Sequence of chain 1.C:
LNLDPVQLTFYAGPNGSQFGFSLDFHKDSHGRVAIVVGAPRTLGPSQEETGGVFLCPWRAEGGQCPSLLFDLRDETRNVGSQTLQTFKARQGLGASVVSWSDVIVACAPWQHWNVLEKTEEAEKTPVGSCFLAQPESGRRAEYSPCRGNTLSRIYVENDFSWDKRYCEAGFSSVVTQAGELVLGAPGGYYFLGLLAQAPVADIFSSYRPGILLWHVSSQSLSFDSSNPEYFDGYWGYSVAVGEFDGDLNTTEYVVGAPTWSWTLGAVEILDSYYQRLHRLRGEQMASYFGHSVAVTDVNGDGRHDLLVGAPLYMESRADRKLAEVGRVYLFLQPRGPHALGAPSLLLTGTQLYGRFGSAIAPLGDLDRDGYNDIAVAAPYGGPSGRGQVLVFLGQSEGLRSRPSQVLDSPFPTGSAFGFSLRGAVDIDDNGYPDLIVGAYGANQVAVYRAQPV

Sequence of chain 1.D:
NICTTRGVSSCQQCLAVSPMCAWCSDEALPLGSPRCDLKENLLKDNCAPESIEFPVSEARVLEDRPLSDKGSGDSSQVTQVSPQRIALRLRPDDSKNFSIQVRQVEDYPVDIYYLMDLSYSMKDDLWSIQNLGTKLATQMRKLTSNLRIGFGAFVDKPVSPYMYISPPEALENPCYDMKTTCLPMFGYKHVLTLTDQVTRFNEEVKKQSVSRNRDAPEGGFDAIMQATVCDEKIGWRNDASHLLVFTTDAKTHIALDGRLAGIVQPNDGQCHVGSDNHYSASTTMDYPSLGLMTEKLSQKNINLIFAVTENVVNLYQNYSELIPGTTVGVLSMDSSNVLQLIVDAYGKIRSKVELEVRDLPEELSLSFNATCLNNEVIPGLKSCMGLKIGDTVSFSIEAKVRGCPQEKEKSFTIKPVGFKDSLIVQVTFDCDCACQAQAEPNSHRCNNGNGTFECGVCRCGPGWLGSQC

Binding-site contacts:
Ligand atom O7 contacts residue TRP262 of chain 1.C at 4.2 Å.
Ligand atom C5 contacts residue ASN320 of chain 1.D at 3.6 Å.
Ligand atom C7 contacts residue ASN320 of chain 1.D at 3.2 Å.
Ligand atom C6 contacts residue ARG281 of chain 1.C at 3.6 Å.
Ligand atom C4 contacts residue ASN320 of chain 1.D at 4.2 Å.
Ligand atom C7 contacts residue ASN316 of chain 1.D at 4.1 Å.
Ligand atom O7 contacts residue MET285 of chain 1.C at 4.3 Å.
Ligand atom C8 contacts residue ASN320 of chain 1.D at 4.3 Å.
Ligand atom C3 contacts residue ASN320 of chain 1.D at 3.7 Å.
Ligand atom C8 contacts residue TRP262 of chain 1.C at 4.4 Å (hydrophobic).
Ligand atom C1 contacts residue ASN316 of chain 1.D at 4.1 Å.
Ligand atom O7 contacts residue ASN320 of chain 1.D at 3.4 Å (h-bond).
Ligand atom N2 contacts residue ASN320 of chain 1.D at 2.8 Å (h-bond).
Ligand atom O6 contacts residue ARG281 of chain 1.C at 3.1 Å.
Ligand atom C6 contacts residue ARG281 of chain 1.C at 4.0 Å.
Ligand atom C8 contacts residue ASN316 of chain 1.D at 3.6 Å.
Ligand atom C1 contacts residue ASN320 of chain 1.D at 1.4 Å.
Ligand atom C2 contacts residue ASN320 of chain 1.D at 2.3 Å.
Ligand atom O5 contacts residue ASN320 of chain 1.D at 2.4 Å (h-bond).
Ligand atom C8 contacts residue LEU317 of chain 1.D at 3.7 Å (hydrophobic).
Ligand atom N2 contacts residue ASN316 of chain 1.D at 3.9 Å.

This small molecule binds to this protein.
Small molecule (SMILES): CC(=O)N[C@H]1[C@H](O[C@H]2[C@H](O)[C@@H](NC(C)=O)CO[C@@H]2CO)O[C@H](CO)[C@@H](O[C@@H]2O[C@H](CO)[C@@H](O)[C@H](O[C@H]3O[C@H](CO)[C@@H](O)[C@H](O)[C@@H]3O)[C@@H]2O)[C@@H]1O